Binding-site contacts:
Ligand atom CB contacts residue TYR159 of chain 1.A at 3.5 Å (hydrophobic).
Ligand atom OG1 contacts residue ARG97 of chain 1.A at 3.4 Å (salt-bridge).
Ligand atom CE2 contacts residue ASP156 of chain 1.A at 3.2 Å.
Ligand atom O contacts residue TYR7 of chain 1.A at 3.5 Å (h-bond).
Ligand atom CB contacts residue TYR9 of chain 1.A at 3.5 Å (hydrophobic).
Ligand atom OD1 contacts residue ARG62 of chain 1.A at 3.2 Å (salt-bridge).
Ligand atom OD1 contacts residue TRP167 of chain 1.A at 3.4 Å.
Ligand atom O contacts residue TRP147 of chain 1.A at 2.7 Å (h-bond).
Ligand atom CE1 contacts residue TYR152 of chain 1.A at 3.5 Å (hydrophobic).
Ligand atom CE2 contacts residue ASN63 of chain 1.A at 3.5 Å.
Ligand atom C contacts residue ASN63 of chain 1.A at 3.5 Å.
Ligand atom C contacts residue TRP147 of chain 1.A at 3.5 Å (hydrophobic).
Ligand atom CG2 contacts residue TYR74 of chain 1.A at 3.6 Å (hydrophobic).
Ligand atom CD1 contacts residue THR73 of chain 1.A at 3.4 Å.
Ligand atom CE1 contacts residue TYR7 of chain 1.A at 3.5 Å (hydrophobic).
Ligand atom CB contacts residue ASN66 of chain 1.A at 3.5 Å.
Ligand atom O contacts residue TYR84 of chain 1.A at 2.9 Å (h-bond).
Ligand atom O contacts residue TYR159 of chain 1.A at 2.8 Å (h-bond).
Ligand atom OD2 contacts residue ARG62 of chain 1.A at 2.7 Å (salt-bridge).
Ligand atom OXT contacts residue TYR84 of chain 1.A at 3.5 Å (h-bond).
Ligand atom N contacts residue TYR99 of chain 1.A at 3.0 Å (h-bond).
Ligand atom N contacts residue TRP167 of chain 1.A at 3.4 Å.
Ligand atom O contacts residue ARG97 of chain 1.A at 3.0 Å (salt-bridge).
Ligand atom OG1 contacts residue ALA70 of chain 1.A at 3.2 Å.
Ligand atom OXT contacts residue ASN80 of chain 1.A at 3.0 Å (h-bond).
Ligand atom CD1 contacts residue TYR152 of chain 1.A at 3.4 Å (hydrophobic).
Ligand atom OD1 contacts residue ASN63 of chain 1.A at 3.3 Å (h-bond).
Ligand atom CA contacts residue THR73 of chain 1.A at 3.6 Å.
Ligand atom O contacts residue TRP147 of chain 1.A at 3.5 Å.
Ligand atom CA contacts residue TYR99 of chain 1.A at 3.4 Å (hydrophobic).
Ligand atom CA contacts residue ASN63 of chain 1.A at 3.2 Å.
Ligand atom CD1 contacts residue TYR9 of chain 1.A at 3.4 Å (hydrophobic).
Ligand atom CD1 contacts residue TYR7 of chain 1.A at 3.5 Å (hydrophobic).
Ligand atom CB contacts residue TYR99 of chain 1.A at 3.6 Å (hydrophobic).
Ligand atom CD2 contacts residue ASN63 of chain 1.A at 3.4 Å.
Ligand atom CG contacts residue ARG62 of chain 1.A at 3.5 Å.
Ligand atom O contacts residue ASN66 of chain 1.A at 3.3 Å (h-bond).
Ligand atom N contacts residue ASN63 of chain 1.A at 2.8 Å (h-bond).
Ligand atom CB contacts residue TYR99 of chain 1.A at 3.5 Å (hydrophobic).
Ligand atom O contacts residue THR143 of chain 1.A at 2.7 Å (h-bond).

The small molecule below binds the protein below.
Small molecule (SMILES): CC(C)C[C@H](NC(=O)[C@H](Cc1ccccc1)NC(=O)[C@@H](NC(=O)[C@H](CC(N)=O)NC(=O)[C@H](C)NC(=O)[C@H](Cc1ccccc1)NC(=O)[C@@H](N)CC(=O)O)[C@@H](C)O)C(=O)N1CCC[C@H]1C(=O)O

Sequence of chain 1.A:
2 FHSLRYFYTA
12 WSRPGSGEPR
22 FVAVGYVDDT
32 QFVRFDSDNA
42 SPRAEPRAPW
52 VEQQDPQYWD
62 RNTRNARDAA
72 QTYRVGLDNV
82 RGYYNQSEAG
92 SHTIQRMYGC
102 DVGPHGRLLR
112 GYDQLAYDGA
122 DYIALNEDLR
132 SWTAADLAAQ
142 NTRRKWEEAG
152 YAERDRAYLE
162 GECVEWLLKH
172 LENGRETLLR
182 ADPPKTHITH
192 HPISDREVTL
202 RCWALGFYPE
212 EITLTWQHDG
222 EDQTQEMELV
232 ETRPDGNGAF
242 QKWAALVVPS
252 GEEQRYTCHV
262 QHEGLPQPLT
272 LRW